Sequence of chain 1.L:
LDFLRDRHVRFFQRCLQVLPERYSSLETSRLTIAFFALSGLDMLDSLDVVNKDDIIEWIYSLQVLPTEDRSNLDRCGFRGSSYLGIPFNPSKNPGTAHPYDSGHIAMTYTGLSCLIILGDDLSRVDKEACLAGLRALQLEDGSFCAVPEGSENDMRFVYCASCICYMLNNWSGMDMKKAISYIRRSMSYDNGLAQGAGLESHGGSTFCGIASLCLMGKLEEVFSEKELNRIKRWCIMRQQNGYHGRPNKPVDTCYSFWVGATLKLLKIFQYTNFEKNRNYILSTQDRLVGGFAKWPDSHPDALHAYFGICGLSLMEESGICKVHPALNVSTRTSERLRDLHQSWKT

Binding-site contacts:
Ligand atom C19 contacts residue ASN345 of chain 1.L at 3.7 Å.
Ligand atom O1A contacts residue LYS198 of chain 1.K at 3.6 Å (salt-bridge).
Ligand atom C9 contacts residue GLY221 of chain 1.L at 3.9 Å.
Ligand atom C12 contacts residue ARG173 of chain 1.L at 3.8 Å.
Ligand atom C5 contacts residue TYR166 of chain 1.K at 3.8 Å (hydrophobic).
Ligand atom C1 contacts residue HIS201 of chain 1.K at 3.7 Å.
Ligand atom O1A contacts residue TYR200 of chain 1.K at 3.1 Å (h-bond).
Ligand atom C10 contacts residue TRP275 of chain 1.L at 3.4 Å (hydrophobic).
Ligand atom C9 contacts residue TRP275 of chain 1.L at 3.8 Å (hydrophobic).
Ligand atom PB contacts residue ARG263 of chain 1.L at 3.7 Å.
Ligand atom C12 contacts residue TRP275 of chain 1.L at 3.7 Å (hydrophobic).
Ligand atom O1 contacts residue LYS164 of chain 1.K at 3.9 Å.
Ligand atom C18 contacts residue TYR126 of chain 1.L at 3.7 Å (hydrophobic).
Ligand atom C14 contacts residue PHE10 of chain 1.R at 3.8 Å (hydrophobic).
Ligand atom C14 contacts residue ILE9 of chain 1.R at 3.9 Å (hydrophobic).
Ligand atom C13 contacts residue ARG173 of chain 1.L at 3.8 Å.
Ligand atom C17 contacts residue TYR126 of chain 1.L at 3.9 Å (hydrophobic).
Ligand atom C6 contacts residue HIS219 of chain 1.L at 3.6 Å.
Ligand atom C19 contacts residue TYR126 of chain 1.L at 3.9 Å (hydrophobic).
Ligand atom O2A contacts residue LYS164 of chain 1.K at 2.9 Å (salt-bridge).
Ligand atom C15 contacts residue ARG173 of chain 1.L at 3.9 Å.
Ligand atom C10 contacts residue TYR272 of chain 1.L at 3.5 Å (hydrophobic).
Ligand atom O3B contacts residue TYR272 of chain 1.L at 3.7 Å.
Ligand atom N3 contacts residue VAL8 of chain 1.R at 3.9 Å.
Ligand atom O1B contacts residue ARG263 of chain 1.L at 3.0 Å (salt-bridge).
Ligand atom C16 contacts residue TYR176 of chain 1.L at 3.9 Å (hydrophobic).
Ligand atom O2B contacts residue TYR272 of chain 1.L at 3.5 Å (h-bond).
Ligand atom O1A contacts residue ASN199 of chain 1.K at 3.9 Å.
Ligand atom C12 contacts residue CYS225 of chain 1.L at 3.9 Å (hydrophobic).
Ligand atom O1B contacts residue LYS266 of chain 1.L at 2.9 Å (salt-bridge).
Ligand atom C4 contacts residue VAL8 of chain 1.R at 3.6 Å (hydrophobic).
Ligand atom O2B contacts residue ARG263 of chain 1.L at 3.8 Å.
Ligand atom C2 contacts residue TYR166 of chain 1.K at 3.8 Å (hydrophobic).
Ligand atom O2B contacts residue HIS219 of chain 1.L at 2.6 Å (h-bond).
Ligand atom C1 contacts residue TYR200 of chain 1.K at 3.5 Å (hydrophobic).
Ligand atom C15 contacts residue TYR176 of chain 1.L at 3.9 Å (hydrophobic).
Ligand atom C14 contacts residue ARG173 of chain 1.L at 3.6 Å.
Ligand atom C20 contacts residue THR127 of chain 1.L at 3.7 Å.
Ligand atom O1A contacts residue ARG263 of chain 1.L at 3.0 Å (salt-bridge).
Ligand atom C11 contacts residue ARG173 of chain 1.L at 3.7 Å.

The small molecule below binds the protein below.
Small molecule (SMILES): CC(C)=CCC/C(C)=C/CC/C(C)=C/CCN(C)CCO[P](=O)(O)OP(=O)(O)O

Sequence of chain 1.R:
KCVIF

Sequence of chain 1.K:
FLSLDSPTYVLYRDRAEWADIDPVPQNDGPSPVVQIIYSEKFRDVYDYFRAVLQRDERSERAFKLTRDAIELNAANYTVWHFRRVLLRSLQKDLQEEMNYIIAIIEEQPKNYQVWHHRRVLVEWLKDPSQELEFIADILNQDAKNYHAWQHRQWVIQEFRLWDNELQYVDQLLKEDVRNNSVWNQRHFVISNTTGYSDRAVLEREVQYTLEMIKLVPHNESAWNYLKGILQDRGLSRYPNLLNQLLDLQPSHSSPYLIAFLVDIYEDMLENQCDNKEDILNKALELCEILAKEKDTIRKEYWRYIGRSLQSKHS